This protein binds this small molecule.
Small molecule (SMILES): CC[C@H](N)C(=O)N[C@@H]1C(=O)N2[C@@H](CC[C@@H]1CO)CC[C@H]2C(=O)NC(c1ccccc1)c1ccccc1

Binding-site contacts:
Ligand atom NAW contacts residue ASN114 of chain 1.D at 3.8 Å.
Ligand atom CAV contacts residue LEU118 of chain 1.D at 3.4 Å (hydrophobic).
Ligand atom CAL contacts residue HIS117 of chain 1.D at 3.8 Å.
Ligand atom CAN contacts residue GLN110 of chain 1.D at 4.4 Å.
Ligand atom CAG contacts residue HIS117 of chain 1.D at 4.3 Å.
Ligand atom CBE contacts residue GLU111 of chain 1.D at 3.5 Å.
Ligand atom CBE contacts residue ASN114 of chain 1.D at 4.4 Å.
Ligand atom CBB contacts residue ASN114 of chain 1.D at 3.7 Å.
Ligand atom CAH contacts residue SER121 of chain 1.D at 3.3 Å.
Ligand atom CAG contacts residue PRO99 of chain 1.D at 4.3 Å (hydrophobic).
Ligand atom CAJ contacts residue ASN114 of chain 1.D at 3.6 Å.
Ligand atom CAL contacts residue LEU118 of chain 1.D at 3.7 Å (hydrophobic).
Ligand atom OAF contacts residue GLN110 of chain 1.D at 3.9 Å.
Ligand atom CAP contacts residue HIS117 of chain 1.D at 3.8 Å.
Ligand atom CAJ contacts residue ILE113 of chain 1.D at 4.4 Å (hydrophobic).
Ligand atom CBH contacts residue ASN114 of chain 1.D at 4.2 Å.
Ligand atom CAS contacts residue GLU111 of chain 1.D at 3.5 Å.
Ligand atom CAT contacts residue GLU111 of chain 1.D at 3.8 Å.
Ligand atom CAI contacts residue HIS117 of chain 1.D at 3.5 Å.
Ligand atom CAL contacts residue SER121 of chain 1.D at 3.3 Å.
Ligand atom CAP contacts residue ASN114 of chain 1.D at 4.3 Å.
Ligand atom OAF contacts residue ASN114 of chain 1.D at 3.0 Å (h-bond).
Ligand atom CAR contacts residue ASN114 of chain 1.D at 2.9 Å.
Ligand atom CAU contacts residue LEU118 of chain 1.D at 3.9 Å (hydrophobic).
Ligand atom CAP contacts residue LEU118 of chain 1.D at 3.9 Å (hydrophobic).
Ligand atom CAJ contacts residue GLN110 of chain 1.D at 3.9 Å.
Ligand atom CAN contacts residue ASN114 of chain 1.D at 3.1 Å.
Ligand atom OAF contacts residue GLU111 of chain 1.D at 2.9 Å (salt-bridge).
Ligand atom CAG contacts residue ILE113 of chain 1.D at 3.9 Å (hydrophobic).
Ligand atom CAR contacts residue GLU111 of chain 1.D at 3.2 Å.
Ligand atom CAM contacts residue HIS117 of chain 1.D at 3.7 Å.

Sequence of chain 1.D:
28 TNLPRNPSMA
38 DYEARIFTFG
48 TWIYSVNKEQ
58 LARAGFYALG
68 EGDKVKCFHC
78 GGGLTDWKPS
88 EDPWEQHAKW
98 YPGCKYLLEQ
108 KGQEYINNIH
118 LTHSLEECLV